Sequence of chain 1.B:
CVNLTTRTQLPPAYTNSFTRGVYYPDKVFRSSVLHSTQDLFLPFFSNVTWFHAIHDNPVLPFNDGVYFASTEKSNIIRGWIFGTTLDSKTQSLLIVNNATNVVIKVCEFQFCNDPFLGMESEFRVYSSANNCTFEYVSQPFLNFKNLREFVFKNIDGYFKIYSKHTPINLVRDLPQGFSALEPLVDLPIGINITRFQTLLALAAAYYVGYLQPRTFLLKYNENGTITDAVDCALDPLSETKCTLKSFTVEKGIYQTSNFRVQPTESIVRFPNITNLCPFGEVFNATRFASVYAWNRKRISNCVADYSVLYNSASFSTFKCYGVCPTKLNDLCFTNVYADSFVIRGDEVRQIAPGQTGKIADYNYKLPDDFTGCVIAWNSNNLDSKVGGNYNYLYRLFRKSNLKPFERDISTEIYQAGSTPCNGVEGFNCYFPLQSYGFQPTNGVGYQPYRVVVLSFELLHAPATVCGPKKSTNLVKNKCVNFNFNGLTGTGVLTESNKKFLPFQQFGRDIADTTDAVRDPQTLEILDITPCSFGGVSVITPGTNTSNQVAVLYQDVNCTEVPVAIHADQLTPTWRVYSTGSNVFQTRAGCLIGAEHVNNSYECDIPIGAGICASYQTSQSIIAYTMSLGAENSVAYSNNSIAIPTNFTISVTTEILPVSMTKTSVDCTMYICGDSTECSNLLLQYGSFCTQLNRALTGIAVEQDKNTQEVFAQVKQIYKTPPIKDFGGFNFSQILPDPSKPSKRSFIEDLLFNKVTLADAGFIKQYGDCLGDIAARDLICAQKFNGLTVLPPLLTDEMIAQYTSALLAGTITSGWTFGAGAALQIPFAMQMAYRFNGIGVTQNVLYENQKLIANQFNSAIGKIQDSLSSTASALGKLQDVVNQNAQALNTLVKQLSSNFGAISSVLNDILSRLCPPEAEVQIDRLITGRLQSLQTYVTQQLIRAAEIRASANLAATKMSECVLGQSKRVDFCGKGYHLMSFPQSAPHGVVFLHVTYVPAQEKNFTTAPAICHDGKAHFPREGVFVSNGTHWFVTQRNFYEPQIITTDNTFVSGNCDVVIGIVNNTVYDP

Binding-site contacts:
Ligand atom C2 contacts residue ASN1061 of chain 1.B at 2.5 Å.
Ligand atom C6 contacts residue ALA693 of chain 1.B at 3.6 Å (hydrophobic).
Ligand atom C3 contacts residue ASN1061 of chain 1.B at 3.8 Å.
Ligand atom O7 contacts residue ASN1061 of chain 1.B at 3.3 Å (h-bond).
Ligand atom C1 contacts residue ASN1061 of chain 1.B at 1.4 Å.
Ligand atom O5 contacts residue ASN1061 of chain 1.B at 2.3 Å (h-bond).
Ligand atom O5 contacts residue ALA693 of chain 1.B at 4.1 Å.
Ligand atom N2 contacts residue ASN1061 of chain 1.B at 2.9 Å (h-bond).
Ligand atom C7 contacts residue ASN1061 of chain 1.B at 3.3 Å.
Ligand atom C8 contacts residue ASN1061 of chain 1.B at 3.8 Å.
Ligand atom C5 contacts residue ALA693 of chain 1.B at 3.6 Å (hydrophobic).
Ligand atom C8 contacts residue GLU1059 of chain 1.B at 3.5 Å.
Ligand atom C4 contacts residue ASN1061 of chain 1.B at 4.2 Å.
Ligand atom C5 contacts residue ASN1061 of chain 1.B at 3.7 Å.
Ligand atom C8 contacts residue LYS1060 of chain 1.B at 3.8 Å.

A small-molecule ligand and the protein it binds are described below.
Small molecule (SMILES): CC(=O)N[C@@H]1[C@@H](O)[C@H](O)[C@@H](CO)O[C@H]1O